Sequence of chain 1.VA:
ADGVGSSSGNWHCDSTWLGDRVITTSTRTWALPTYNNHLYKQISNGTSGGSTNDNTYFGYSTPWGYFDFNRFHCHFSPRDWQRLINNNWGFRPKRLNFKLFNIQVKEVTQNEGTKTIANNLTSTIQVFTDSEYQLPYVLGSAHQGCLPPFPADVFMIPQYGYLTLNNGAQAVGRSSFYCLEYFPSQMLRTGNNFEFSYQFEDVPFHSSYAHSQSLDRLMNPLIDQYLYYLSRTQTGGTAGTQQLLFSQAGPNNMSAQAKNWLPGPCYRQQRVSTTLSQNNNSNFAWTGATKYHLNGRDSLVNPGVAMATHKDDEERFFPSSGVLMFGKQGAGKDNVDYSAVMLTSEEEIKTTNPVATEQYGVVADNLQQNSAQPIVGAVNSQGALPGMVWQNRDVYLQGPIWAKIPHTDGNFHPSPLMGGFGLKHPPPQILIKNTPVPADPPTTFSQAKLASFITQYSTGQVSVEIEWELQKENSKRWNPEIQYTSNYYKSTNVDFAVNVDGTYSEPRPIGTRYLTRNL

Binding-site contacts:
Ligand atom N6 contacts residue SER415 of chain 1.VA at 3.4 Å.
Ligand atom N6 contacts residue PHE421 of chain 1.VA at 4.1 Å.
Ligand atom OP2 contacts residue DC1 of chain 1.YE at 2.5 Å (h-bond).
Ligand atom C5 contacts residue PRO204 of chain 1.VA at 3.9 Å (hydrophobic).
Ligand atom C6 contacts residue SER415 of chain 1.VA at 4.0 Å.
Ligand atom C2' contacts residue PRO414 of chain 1.VA at 3.5 Å (hydrophobic).
Ligand atom N6 contacts residue GLY420 of chain 1.VA at 4.2 Å.
Ligand atom O3' contacts residue HIS413 of chain 1.VA at 4.1 Å.
Ligand atom N7 contacts residue HIS413 of chain 1.VA at 4.0 Å.
Ligand atom C8 contacts residue PRO204 of chain 1.VA at 4.1 Å (hydrophobic).
Ligand atom N1 contacts residue VAL203 of chain 1.VA at 4.0 Å.
Ligand atom C6 contacts residue PRO414 of chain 1.VA at 3.5 Å (hydrophobic).
Ligand atom C5' contacts residue ASP409 of chain 1.TA at 4.0 Å.
Ligand atom C4 contacts residue PRO204 of chain 1.VA at 4.0 Å (hydrophobic).
Ligand atom C5' contacts residue HIS413 of chain 1.VA at 3.7 Å.
Ligand atom C5' contacts residue DC1 of chain 1.YE at 3.9 Å.
Ligand atom N7 contacts residue PRO204 of chain 1.VA at 4.0 Å.
Ligand atom C2 contacts residue PRO414 of chain 1.VA at 4.1 Å (hydrophobic).
Ligand atom N3 contacts residue PRO414 of chain 1.VA at 3.9 Å.
Ligand atom C5 contacts residue PRO414 of chain 1.VA at 4.1 Å (hydrophobic).
Ligand atom N6 contacts residue GLY422 of chain 1.VA at 3.1 Å (h-bond).
Ligand atom N9 contacts residue PRO204 of chain 1.VA at 4.2 Å.
Ligand atom OP1 contacts residue DC1 of chain 1.YE at 2.5 Å (h-bond).
Ligand atom O5' contacts residue ASP409 of chain 1.TA at 3.6 Å.
Ligand atom N6 contacts residue PRO416 of chain 1.VA at 3.9 Å.
Ligand atom N1 contacts residue PRO414 of chain 1.VA at 3.5 Å (h-bond).
Ligand atom O5' contacts residue DC1 of chain 1.YE at 2.5 Å (h-bond).
Ligand atom C4' contacts residue DC1 of chain 1.YE at 4.1 Å.
Ligand atom N6 contacts residue PRO414 of chain 1.VA at 3.7 Å.
Ligand atom C8 contacts residue HIS413 of chain 1.VA at 3.6 Å.
Ligand atom C1' contacts residue DC1 of chain 1.YE at 3.8 Å.
Ligand atom C6 contacts residue GLY422 of chain 1.VA at 3.8 Å.
Ligand atom P contacts residue DC1 of chain 1.YE at 1.6 Å.
Ligand atom N1 contacts residue GLY422 of chain 1.VA at 3.0 Å (h-bond).
Ligand atom N7 contacts residue SER415 of chain 1.VA at 3.8 Å.
Ligand atom O4' contacts residue DC1 of chain 1.YE at 3.3 Å.
Ligand atom OP1 contacts residue ASN411 of chain 1.TA at 3.6 Å.
Ligand atom C2 contacts residue GLY422 of chain 1.VA at 3.5 Å.
Ligand atom C2 contacts residue ILE405 of chain 1.VA at 4.1 Å (hydrophobic).
Ligand atom C3' contacts residue HIS413 of chain 1.VA at 3.6 Å.

This protein binds this small molecule.
Small molecule (SMILES): Nc1ncnc2c1ncn2[C@H]1C[C@H](O)[C@@H](COP(=O)(O)O)O1

Sequence of chain 1.TA:
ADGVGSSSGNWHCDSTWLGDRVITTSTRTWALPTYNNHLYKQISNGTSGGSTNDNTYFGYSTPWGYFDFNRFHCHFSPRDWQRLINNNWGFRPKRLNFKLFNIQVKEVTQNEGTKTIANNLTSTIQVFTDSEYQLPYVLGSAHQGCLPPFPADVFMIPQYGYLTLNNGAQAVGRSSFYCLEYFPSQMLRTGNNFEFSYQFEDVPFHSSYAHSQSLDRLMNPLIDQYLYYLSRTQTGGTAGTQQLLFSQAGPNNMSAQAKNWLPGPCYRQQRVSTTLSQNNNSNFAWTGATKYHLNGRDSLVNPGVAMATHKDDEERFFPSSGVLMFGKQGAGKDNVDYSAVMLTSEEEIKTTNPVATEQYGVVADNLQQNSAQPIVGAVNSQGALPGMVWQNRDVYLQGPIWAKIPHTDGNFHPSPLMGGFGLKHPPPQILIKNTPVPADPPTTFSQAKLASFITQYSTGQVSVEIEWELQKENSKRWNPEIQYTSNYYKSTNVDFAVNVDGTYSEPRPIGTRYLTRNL